Binding-site contacts:
Ligand atom C15 contacts residue MET200 of chain 1.B at 3.7 Å (hydrophobic).
Ligand atom C9 contacts residue ASP116 of chain 1.B at 3.5 Å.
Ligand atom C15 contacts residue LEU209 of chain 1.B at 3.7 Å (hydrophobic).
Ligand atom C12 contacts residue TYR247 of chain 1.B at 3.8 Å (hydrophobic).
Ligand atom C14 contacts residue PHE168 of chain 1.B at 3.8 Å (hydrophobic).
Ligand atom N8 contacts residue ASP116 of chain 1.B at 2.6 Å (salt-bridge).
Ligand atom C11 contacts residue PHE48 of chain 1.B at 3.9 Å (hydrophobic).
Ligand atom C16 contacts residue LEU189 of chain 1.B at 3.4 Å (hydrophobic).
Ligand atom C14 contacts residue TYR164 of chain 1.B at 3.5 Å (hydrophobic).
Ligand atom C13 contacts residue TYR164 of chain 1.B at 3.6 Å (hydrophobic).
Ligand atom C1 contacts residue LEU280 of chain 1.B at 3.9 Å (hydrophobic).
Ligand atom C10 contacts residue PHE48 of chain 1.B at 3.5 Å (hydrophobic).
Ligand atom C13 contacts residue TYR247 of chain 1.B at 3.9 Å (hydrophobic).
Ligand atom C1 contacts residue GLN165 of chain 1.B at 3.7 Å.
Ligand atom C10 contacts residue TYR247 of chain 1.B at 3.5 Å (hydrophobic).
Ligand atom C14 contacts residue MET200 of chain 1.B at 3.5 Å (hydrophobic).
Ligand atom O18 contacts residue TYR164 of chain 1.B at 2.6 Å (h-bond).
Ligand atom C3 contacts residue TRP117 of chain 1.B at 3.7 Å (hydrophobic).
Ligand atom O18 contacts residue TYR247 of chain 1.B at 2.6 Å (h-bond).
Ligand atom C6 contacts residue TYR164 of chain 1.B at 3.3 Å (hydrophobic).
Ligand atom C6 contacts residue GLN165 of chain 1.B at 3.5 Å.
Ligand atom C17 contacts residue PHE48 of chain 1.B at 3.6 Å (hydrophobic).
Ligand atom N8 contacts residue TYR247 of chain 1.B at 3.5 Å (h-bond).
Ligand atom C7 contacts residue ASP116 of chain 1.B at 3.6 Å.
Ligand atom C16 contacts residue PHE48 of chain 1.B at 3.8 Å (hydrophobic).
Ligand atom C11 contacts residue ASP116 of chain 1.B at 3.8 Å.
Ligand atom C7 contacts residue TYR164 of chain 1.B at 3.3 Å (hydrophobic).
Ligand atom C19 contacts residue MET120 of chain 1.B at 3.5 Å (hydrophobic).
Ligand atom C15 contacts residue PHE168 of chain 1.B at 3.7 Å (hydrophobic).
Ligand atom C9 contacts residue TYR247 of chain 1.B at 3.8 Å (hydrophobic).
Ligand atom C4 contacts residue TRP117 of chain 1.B at 3.4 Å (hydrophobic).
Ligand atom C7 contacts residue TYR247 of chain 1.B at 3.1 Å (hydrophobic).
Ligand atom C4 contacts residue ASP116 of chain 1.B at 3.0 Å.
Ligand atom C12 contacts residue PHE48 of chain 1.B at 3.9 Å (hydrophobic).
Ligand atom C9 contacts residue HIS305 of chain 1.B at 3.9 Å.
Ligand atom N20 contacts residue MET120 of chain 1.B at 2.5 Å.
Ligand atom C5 contacts residue TYR164 of chain 1.B at 3.8 Å (hydrophobic).
Ligand atom C5 contacts residue ASP116 of chain 1.B at 3.6 Å.
Ligand atom C5 contacts residue TYR247 of chain 1.B at 3.9 Å (hydrophobic).
Ligand atom C11 contacts residue HIS305 of chain 1.B at 2.9 Å.

Sequence of chain 1.B:
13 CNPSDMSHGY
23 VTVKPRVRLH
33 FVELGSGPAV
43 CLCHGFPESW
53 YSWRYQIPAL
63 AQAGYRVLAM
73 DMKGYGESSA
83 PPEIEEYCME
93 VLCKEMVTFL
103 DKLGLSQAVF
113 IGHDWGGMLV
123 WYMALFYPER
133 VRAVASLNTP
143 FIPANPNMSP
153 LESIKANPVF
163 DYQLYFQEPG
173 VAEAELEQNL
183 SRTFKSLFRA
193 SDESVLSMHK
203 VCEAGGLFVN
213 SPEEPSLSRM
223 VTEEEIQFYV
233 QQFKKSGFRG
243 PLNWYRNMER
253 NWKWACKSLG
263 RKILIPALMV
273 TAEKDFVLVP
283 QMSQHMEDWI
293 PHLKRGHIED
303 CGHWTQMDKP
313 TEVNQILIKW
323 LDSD

The protein below binds the small molecule below.
Small molecule (SMILES): N#Cc1ccc(C(=O)N[C@H]2C[C@@H]2c2ccccc2)cc1